The small molecule below binds the protein below.
Small molecule (SMILES): CC(=O)N[C@H]1[C@H](O[C@H]2[C@H](O)[C@@H](NC(C)=O)CO[C@@H]2CO)O[C@H](CO)[C@@H](O)[C@@H]1O

Sequence of chain 1.D:
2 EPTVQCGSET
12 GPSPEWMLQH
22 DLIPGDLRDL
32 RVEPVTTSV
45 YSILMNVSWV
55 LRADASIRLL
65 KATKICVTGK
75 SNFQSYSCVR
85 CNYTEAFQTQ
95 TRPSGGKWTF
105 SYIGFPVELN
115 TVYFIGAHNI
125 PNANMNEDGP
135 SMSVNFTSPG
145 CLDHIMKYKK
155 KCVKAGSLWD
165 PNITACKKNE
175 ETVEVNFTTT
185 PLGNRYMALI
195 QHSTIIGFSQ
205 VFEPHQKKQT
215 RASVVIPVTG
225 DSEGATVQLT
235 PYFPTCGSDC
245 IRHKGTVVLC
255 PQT

Binding-site contacts:
Ligand atom C1 contacts residue ASN180 of chain 1.D at 1.4 Å.
Ligand atom C5 contacts residue ALA216 of chain 1.D at 3.9 Å (hydrophobic).
Ligand atom C6 contacts residue ALA216 of chain 1.D at 4.0 Å (hydrophobic).
Ligand atom C7 contacts residue ASN180 of chain 1.D at 3.3 Å.
Ligand atom O5 contacts residue ARG215 of chain 1.D at 3.4 Å.
Ligand atom O6 contacts residue ALA216 of chain 1.D at 3.1 Å (h-bond).
Ligand atom N2 contacts residue ASN180 of chain 1.D at 2.9 Å (h-bond).
Ligand atom C8 contacts residue GLU178 of chain 1.D at 3.2 Å.
Ligand atom C5 contacts residue GLU178 of chain 1.D at 4.1 Å.
Ligand atom C5 contacts residue ASN180 of chain 1.D at 3.7 Å.
Ligand atom C1 contacts residue ARG215 of chain 1.D at 3.7 Å.
Ligand atom C8 contacts residue ASN180 of chain 1.D at 3.2 Å.
Ligand atom O6 contacts residue ARG215 of chain 1.D at 3.1 Å (salt-bridge).
Ligand atom C2 contacts residue ASN180 of chain 1.D at 2.4 Å.
Ligand atom O5 contacts residue ASN180 of chain 1.D at 2.4 Å (h-bond).
Ligand atom C1 contacts residue GLU178 of chain 1.D at 4.2 Å.
Ligand atom C1 contacts residue ALA216 of chain 1.D at 3.3 Å (hydrophobic).
Ligand atom O5 contacts residue SER217 of chain 1.D at 3.8 Å.
Ligand atom O5 contacts residue GLU178 of chain 1.D at 4.4 Å.
Ligand atom C6 contacts residue SER217 of chain 1.D at 3.1 Å.
Ligand atom O7 contacts residue ASN180 of chain 1.D at 3.9 Å.
Ligand atom O5 contacts residue ALA216 of chain 1.D at 2.8 Å (h-bond).
Ligand atom C4 contacts residue ASN180 of chain 1.D at 4.2 Å.
Ligand atom O7 contacts residue CYS170 of chain 1.D at 4.2 Å.
Ligand atom O7 contacts residue CYS254 of chain 1.D at 4.0 Å.
Ligand atom C5 contacts residue SER217 of chain 1.D at 3.8 Å.
Ligand atom C2 contacts residue ARG215 of chain 1.D at 4.0 Å.
Ligand atom C8 contacts residue CYS170 of chain 1.D at 4.4 Å (hydrophobic).
Ligand atom O6 contacts residue SER217 of chain 1.D at 2.3 Å (h-bond).
Ligand atom C3 contacts residue ASN180 of chain 1.D at 3.8 Å.
Ligand atom C6 contacts residue ARG215 of chain 1.D at 4.5 Å.